This small molecule binds to this protein.
Small molecule (SMILES): O=c1ccn([C@@H]2O[C@H](CO[P](=O)(O)O[C@H]3[C@@H](O)[C@H](n4ccc(=O)[nH]c4=O)O[C@@H]3CO[P](=O)(O)O[C@H]3[C@@H](O)[C@H](n4ccc(=O)[nH]c4=O)O[C@@H]3CO[P](=O)(O)O[C@H]3[C@@H](O)[C@H](n4ccc(=O)[nH]c4=O)O[C@@H]3COP(=O)=O)[C@@H](O)[C@H]2O)c(=O)[nH]1

Binding-site contacts:
Ligand atom C2 contacts residue A3 of chain 39.B at 3.5 Å.
Ligand atom O4' contacts residue ARG19 of chain 39.A at 3.9 Å.
Ligand atom O3' contacts residue ARG15 of chain 39.A at 3.1 Å (salt-bridge).
Ligand atom O2 contacts residue A1 of chain 39.B at 2.7 Å (h-bond).
Ligand atom OP1 contacts residue ARG19 of chain 39.A at 4.1 Å.
Ligand atom C3' contacts residue ARG15 of chain 39.A at 3.8 Å.
Ligand atom C2 contacts residue A1 of chain 39.B at 3.1 Å.
Ligand atom C4 contacts residue A3 of chain 39.B at 3.6 Å.
Ligand atom C4' contacts residue ARG15 of chain 39.A at 3.3 Å.
Ligand atom C4 contacts residue A1 of chain 39.B at 3.4 Å.
Ligand atom C2 contacts residue A2 of chain 39.B at 3.9 Å.
Ligand atom N3 contacts residue A2 of chain 39.B at 3.7 Å.
Ligand atom N3 contacts residue A1 of chain 39.B at 2.7 Å (h-bond).
Ligand atom C4 contacts residue ARG19 of chain 39.A at 3.9 Å.
Ligand atom C5 contacts residue ARG19 of chain 39.A at 2.9 Å.
Ligand atom OP1 contacts residue ARG15 of chain 39.A at 2.5 Å.
Ligand atom N1 contacts residue A3 of chain 39.B at 4.3 Å.
Ligand atom OP1 contacts residue LYS18 of chain 39.A at 3.7 Å.
Ligand atom C3' contacts residue ARG19 of chain 39.A at 3.4 Å.
Ligand atom O5' contacts residue ARG15 of chain 39.A at 3.6 Å.
Ligand atom O2 contacts residue A2 of chain 39.B at 3.7 Å.
Ligand atom O2 contacts residue A3 of chain 39.B at 3.2 Å.
Ligand atom OP2 contacts residue ALA16 of chain 39.A at 4.1 Å.
Ligand atom C4' contacts residue ARG19 of chain 39.A at 3.7 Å.
Ligand atom N3 contacts residue A3 of chain 39.B at 2.8 Å (h-bond).
Ligand atom O4 contacts residue A1 of chain 39.B at 3.0 Å (h-bond).
Ligand atom N1 contacts residue ARG19 of chain 39.A at 3.9 Å.
Ligand atom C5' contacts residue ARG19 of chain 39.A at 3.2 Å.
Ligand atom O5' contacts residue ARG19 of chain 39.A at 2.1 Å (salt-bridge).
Ligand atom OP1 contacts residue MET14 of chain 39.A at 3.8 Å.
Ligand atom C2' contacts residue ARG19 of chain 39.A at 3.6 Å.
Ligand atom P contacts residue ARG15 of chain 39.A at 3.1 Å.
Ligand atom C5' contacts residue ARG15 of chain 39.A at 2.5 Å.
Ligand atom O4 contacts residue A3 of chain 39.B at 2.8 Å (h-bond).
Ligand atom OP2 contacts residue ARG15 of chain 39.A at 2.5 Å.
Ligand atom C6 contacts residue ARG19 of chain 39.A at 2.7 Å.
Ligand atom P contacts residue ARG19 of chain 39.A at 2.8 Å.
Ligand atom C1' contacts residue ARG19 of chain 39.A at 4.3 Å.
Ligand atom OP2 contacts residue ARG19 of chain 39.A at 2.1 Å (salt-bridge).
Ligand atom O3' contacts residue ARG19 of chain 39.A at 3.6 Å (salt-bridge).

Sequence of chain 39.A:
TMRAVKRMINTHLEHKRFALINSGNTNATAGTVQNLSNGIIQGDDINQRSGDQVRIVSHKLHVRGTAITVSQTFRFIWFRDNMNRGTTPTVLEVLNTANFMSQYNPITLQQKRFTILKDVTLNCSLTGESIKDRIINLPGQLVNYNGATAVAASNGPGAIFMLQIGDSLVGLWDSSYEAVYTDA